Sequence of chain 1.Q:
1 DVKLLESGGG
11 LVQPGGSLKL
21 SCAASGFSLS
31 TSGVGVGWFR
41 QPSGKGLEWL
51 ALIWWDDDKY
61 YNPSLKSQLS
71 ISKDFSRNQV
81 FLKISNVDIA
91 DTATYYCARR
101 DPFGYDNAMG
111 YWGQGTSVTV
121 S

This small molecule binds to this protein.
Small molecule (SMILES): CC(=O)N[C@@H]1[C@@H](O)[C@H](O)[C@@H](CO)O[C@H]1O

Sequence of chain 1.M:
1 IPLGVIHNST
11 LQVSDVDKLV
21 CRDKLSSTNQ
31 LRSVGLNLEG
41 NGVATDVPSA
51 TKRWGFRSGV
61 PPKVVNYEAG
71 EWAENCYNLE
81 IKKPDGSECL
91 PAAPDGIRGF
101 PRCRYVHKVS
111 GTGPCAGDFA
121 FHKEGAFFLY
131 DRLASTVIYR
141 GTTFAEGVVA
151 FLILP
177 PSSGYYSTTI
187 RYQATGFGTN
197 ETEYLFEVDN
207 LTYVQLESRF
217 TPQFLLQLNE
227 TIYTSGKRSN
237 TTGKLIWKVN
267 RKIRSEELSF

Binding-site contacts:
Ligand atom O7 contacts residue ASN206 of chain 1.M at 4.2 Å.
Ligand atom C7 contacts residue ASN206 of chain 1.M at 3.8 Å.
Ligand atom C6 contacts residue TYR60 of chain 1.Q at 4.5 Å (hydrophobic).
Ligand atom C4 contacts residue ASN206 of chain 1.M at 4.3 Å.
Ligand atom C2 contacts residue ASN206 of chain 1.M at 2.4 Å.
Ligand atom C1 contacts residue ASN206 of chain 1.M at 1.4 Å.
Ligand atom C3 contacts residue ASN206 of chain 1.M at 3.8 Å.
Ligand atom O6 contacts residue ASP58 of chain 1.Q at 4.0 Å.
Ligand atom O6 contacts residue TYR60 of chain 1.Q at 4.1 Å.
Ligand atom O5 contacts residue ASN206 of chain 1.M at 2.4 Å (h-bond).
Ligand atom C5 contacts residue ASN206 of chain 1.M at 3.7 Å.
Ligand atom N2 contacts residue ASN206 of chain 1.M at 2.9 Å (h-bond).